Sequence of chain 44.E:
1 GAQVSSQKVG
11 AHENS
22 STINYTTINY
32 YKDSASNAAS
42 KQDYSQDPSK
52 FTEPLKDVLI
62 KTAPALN

This small molecule binds to this protein.
Small molecule (SMILES): CC[C@H](C)[C@H](N)C(=O)N[C@@H](CO)C(=O)N[C@@H](CCC(=O)O)C(=O)N[C@H](C=O)C(C)C

Binding-site contacts:
Ligand atom CB contacts residue VAL4 of chain 44.E at 4.2 Å (hydrophobic).
Ligand atom OG contacts residue GLN3 of chain 44.E at 3.3 Å (h-bond).
Ligand atom OE2 contacts residue VAL4 of chain 44.E at 3.6 Å.
Ligand atom CB contacts residue ALA2 of chain 44.E at 3.5 Å (hydrophobic).
Ligand atom CB contacts residue GLN3 of chain 44.E at 4.1 Å.
Ligand atom N contacts residue VAL4 of chain 44.E at 4.1 Å.
Ligand atom O contacts residue VAL4 of chain 44.E at 4.2 Å.
Ligand atom C contacts residue ALA2 of chain 44.E at 4.2 Å (hydrophobic).
Ligand atom CG2 contacts residue VAL4 of chain 44.E at 3.4 Å (hydrophobic).
Ligand atom CA contacts residue ALA2 of chain 44.E at 3.4 Å (hydrophobic).
Ligand atom CB contacts residue ALA2 of chain 44.E at 4.0 Å (hydrophobic).
Ligand atom C contacts residue VAL4 of chain 44.E at 4.4 Å (hydrophobic).
Ligand atom N contacts residue GLN3 of chain 44.E at 4.5 Å.
Ligand atom CD contacts residue VAL4 of chain 44.E at 3.8 Å (hydrophobic).
Ligand atom CA contacts residue ALA2 of chain 44.E at 3.8 Å (hydrophobic).
Ligand atom C contacts residue VAL4 of chain 44.E at 4.5 Å (hydrophobic).
Ligand atom O contacts residue VAL4 of chain 44.E at 4.4 Å.
Ligand atom C contacts residue GLN3 of chain 44.E at 3.8 Å.
Ligand atom CA contacts residue GLN3 of chain 44.E at 4.3 Å.
Ligand atom CB contacts residue GLN3 of chain 44.E at 3.6 Å.
Ligand atom CA contacts residue VAL4 of chain 44.E at 3.5 Å (hydrophobic).
Ligand atom CG2 contacts residue ALA2 of chain 44.E at 4.3 Å (hydrophobic).
Ligand atom CG2 contacts residue SER5 of chain 44.E at 3.2 Å.
Ligand atom O contacts residue GLN3 of chain 44.E at 3.0 Å (h-bond).
Ligand atom OE1 contacts residue VAL4 of chain 44.E at 3.3 Å (h-bond).
Ligand atom CG1 contacts residue GLN3 of chain 44.E at 3.0 Å.
Ligand atom CA contacts residue VAL4 of chain 44.E at 4.0 Å (hydrophobic).
Ligand atom CB contacts residue VAL4 of chain 44.E at 4.0 Å (hydrophobic).
Ligand atom N contacts residue ALA2 of chain 44.E at 2.8 Å (h-bond).
Ligand atom CG2 contacts residue GLN3 of chain 44.E at 3.9 Å.
Ligand atom N contacts residue VAL4 of chain 44.E at 3.0 Å (h-bond).
Ligand atom C contacts residue ALA2 of chain 44.E at 3.6 Å (hydrophobic).
Ligand atom N contacts residue ALA2 of chain 44.E at 4.3 Å.
Ligand atom C contacts residue VAL4 of chain 44.E at 3.5 Å (hydrophobic).